Binding-site contacts:
Ligand atom CAU contacts residue GLU162 of chain 1.G at 3.5 Å.
Ligand atom OAE contacts residue PRO155 of chain 1.G at 4.0 Å.
Ligand atom CAA contacts residue PRO152 of chain 1.G at 3.6 Å (hydrophobic).
Ligand atom CAZ contacts residue MG1 of chain 1.S at 3.0 Å.
Ligand atom CAM contacts residue GLU162 of chain 1.G at 3.6 Å.
Ligand atom OAH contacts residue GLU162 of chain 1.G at 2.8 Å (salt-bridge).
Ligand atom OAG contacts residue ASP69 of chain 1.G at 4.0 Å.
Ligand atom CBD contacts residue ASP126 of chain 1.G at 3.6 Å.
Ligand atom OAE contacts residue MG1 of chain 1.S at 1.8 Å.
Ligand atom OAG contacts residue ASP126 of chain 1.G at 3.0 Å (salt-bridge).
Ligand atom NBE contacts residue MG1 of chain 1.R at 4.0 Å.
Ligand atom OAH contacts residue ASP69 of chain 1.G at 3.0 Å (salt-bridge).
Ligand atom CAA contacts residue TYR153 of chain 1.G at 3.5 Å (hydrophobic).
Ligand atom CAK contacts residue GLU162 of chain 1.G at 3.9 Å.
Ligand atom CAU contacts residue PRO155 of chain 1.G at 3.5 Å (hydrophobic).
Ligand atom OAE contacts residue GLU162 of chain 1.G at 2.5 Å (salt-bridge).
Ligand atom CBD contacts residue MG1 of chain 1.R at 2.6 Å.
Ligand atom CBB contacts residue PRO155 of chain 1.G at 4.0 Å (hydrophobic).
Ligand atom CAL contacts residue PRO155 of chain 1.G at 3.9 Å (hydrophobic).
Ligand atom FAI contacts residue THR156 of chain 1.G at 3.3 Å.
Ligand atom OAE contacts residue ASP69 of chain 1.G at 4.0 Å.
Ligand atom CAV contacts residue TYR153 of chain 1.G at 4.1 Å (hydrophobic).
Ligand atom OAH contacts residue ASP126 of chain 1.G at 3.1 Å (salt-bridge).
Ligand atom NAR contacts residue MG1 of chain 1.S at 4.0 Å.
Ligand atom CAZ contacts residue MG1 of chain 1.R at 2.7 Å.
Ligand atom OAF contacts residue TYR153 of chain 1.G at 3.5 Å.
Ligand atom CAU contacts residue MG1 of chain 1.S at 2.8 Å.
Ligand atom OAG contacts residue MG1 of chain 1.R at 1.9 Å.
Ligand atom CAM contacts residue PRO155 of chain 1.G at 3.8 Å (hydrophobic).
Ligand atom CAW contacts residue TYR153 of chain 1.G at 4.0 Å (hydrophobic).
Ligand atom CAA contacts residue ASN127 of chain 1.G at 3.3 Å.
Ligand atom CBB contacts residue MG1 of chain 1.S at 3.3 Å.
Ligand atom CAZ contacts residue GLU162 of chain 1.G at 3.8 Å.
Ligand atom CAZ contacts residue ASP126 of chain 1.G at 3.7 Å.
Ligand atom OAH contacts residue MG1 of chain 1.S at 2.0 Å.
Ligand atom CAY contacts residue PRO155 of chain 1.G at 3.8 Å (hydrophobic).
Ligand atom OAH contacts residue MG1 of chain 1.R at 2.1 Å.
Ligand atom NAR contacts residue PRO155 of chain 1.G at 3.4 Å.
Ligand atom CAK contacts residue PRO155 of chain 1.G at 4.1 Å (hydrophobic).
Ligand atom OAT contacts residue TYR153 of chain 1.G at 3.4 Å (h-bond).

Sequence of chain 1.G:
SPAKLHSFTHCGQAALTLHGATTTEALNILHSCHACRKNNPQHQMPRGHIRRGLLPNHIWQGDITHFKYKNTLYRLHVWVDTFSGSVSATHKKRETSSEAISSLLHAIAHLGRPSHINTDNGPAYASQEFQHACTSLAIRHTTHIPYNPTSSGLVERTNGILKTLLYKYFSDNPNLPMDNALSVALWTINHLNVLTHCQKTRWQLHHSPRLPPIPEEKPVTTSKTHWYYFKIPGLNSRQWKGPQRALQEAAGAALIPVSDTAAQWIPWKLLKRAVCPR

This small molecule binds to this protein.
Small molecule (SMILES): Cc1nnc(C(=O)NC(C)(C)c2nc(C(=O)NCc3ccc(F)cc3)c(O)c(=O)n2C)o1